The protein below binds the small molecule below.
Small molecule (SMILES): Cc1ccc(-c2cc(C(F)(F)F)nn2-c2ccc(S(N)(=O)=O)cc2)cc1

Sequence of chain 1.D:
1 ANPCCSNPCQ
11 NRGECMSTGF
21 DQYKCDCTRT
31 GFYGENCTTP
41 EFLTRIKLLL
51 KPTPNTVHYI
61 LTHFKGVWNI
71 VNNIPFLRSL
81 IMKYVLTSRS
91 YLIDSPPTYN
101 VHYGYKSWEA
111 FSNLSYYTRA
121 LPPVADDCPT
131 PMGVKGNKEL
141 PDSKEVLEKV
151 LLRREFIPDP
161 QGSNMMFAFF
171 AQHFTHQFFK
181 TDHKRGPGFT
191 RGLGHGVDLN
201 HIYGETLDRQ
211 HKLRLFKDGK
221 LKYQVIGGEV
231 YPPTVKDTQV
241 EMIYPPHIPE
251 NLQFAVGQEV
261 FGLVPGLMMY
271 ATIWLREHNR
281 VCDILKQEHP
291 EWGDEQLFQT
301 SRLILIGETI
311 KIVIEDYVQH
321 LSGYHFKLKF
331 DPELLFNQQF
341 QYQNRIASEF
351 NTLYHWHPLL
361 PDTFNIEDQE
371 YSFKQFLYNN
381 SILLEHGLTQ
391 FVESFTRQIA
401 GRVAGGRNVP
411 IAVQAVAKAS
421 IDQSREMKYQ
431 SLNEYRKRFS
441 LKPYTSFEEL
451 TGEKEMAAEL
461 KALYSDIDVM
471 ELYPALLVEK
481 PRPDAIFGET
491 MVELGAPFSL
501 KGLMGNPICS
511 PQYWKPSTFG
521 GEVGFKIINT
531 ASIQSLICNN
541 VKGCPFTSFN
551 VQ

Binding-site contacts:
Ligand atom S1 contacts residue VAL492 of chain 1.D at 3.8 Å.
Ligand atom C15 contacts residue VAL492 of chain 1.D at 3.6 Å (hydrophobic).
Ligand atom C2 contacts residue VAL318 of chain 1.D at 3.5 Å (hydrophobic).
Ligand atom F2 contacts residue VAL318 of chain 1.D at 3.8 Å.
Ligand atom C17 contacts residue TYR324 of chain 1.D at 3.4 Å (hydrophobic).
Ligand atom C14 contacts residue SER322 of chain 1.D at 3.8 Å.
Ligand atom F2 contacts residue TYR324 of chain 1.D at 3.7 Å.
Ligand atom O2 contacts residue VAL492 of chain 1.D at 3.7 Å.
Ligand atom C11 contacts residue LEU353 of chain 1.D at 3.8 Å (hydrophobic).
Ligand atom C11 contacts residue GLY495 of chain 1.D at 3.6 Å.
Ligand atom C2 contacts residue ALA496 of chain 1.D at 3.7 Å (hydrophobic).
Ligand atom C10 contacts residue ALA496 of chain 1.D at 3.6 Å (hydrophobic).
Ligand atom C14 contacts residue LEU321 of chain 1.D at 3.5 Å (hydrophobic).
Ligand atom C16 contacts residue VAL492 of chain 1.D at 3.7 Å (hydrophobic).
Ligand atom C14 contacts residue PHE487 of chain 1.D at 3.9 Å (hydrophobic).
Ligand atom N3 contacts residue LEU321 of chain 1.D at 2.8 Å (h-bond).
Ligand atom F2 contacts residue LEU328 of chain 1.D at 3.3 Å.
Ligand atom F3 contacts residue LEU500 of chain 1.D at 3.3 Å.
Ligand atom F1 contacts residue ARG89 of chain 1.D at 3.5 Å.
Ligand atom C15 contacts residue SER322 of chain 1.D at 3.7 Å.
Ligand atom N3 contacts residue SER322 of chain 1.D at 2.9 Å (h-bond).
Ligand atom C17 contacts residue VAL492 of chain 1.D at 3.6 Å (hydrophobic).
Ligand atom C11 contacts residue TRP356 of chain 1.D at 3.4 Å (hydrophobic).
Ligand atom C9 contacts residue ALA496 of chain 1.D at 3.6 Å (hydrophobic).
Ligand atom N3 contacts residue HIS58 of chain 1.D at 3.8 Å.
Ligand atom C9 contacts residue GLY495 of chain 1.D at 3.7 Å.
Ligand atom S1 contacts residue LEU321 of chain 1.D at 3.8 Å.
Ligand atom C16 contacts residue SER322 of chain 1.D at 3.6 Å.
Ligand atom C10 contacts residue VAL492 of chain 1.D at 3.8 Å (hydrophobic).
Ligand atom C15 contacts residue LEU321 of chain 1.D at 3.7 Å (hydrophobic).
Ligand atom O1 contacts residue VAL492 of chain 1.D at 3.7 Å.
Ligand atom C8 contacts residue GLY495 of chain 1.D at 3.7 Å.
Ligand atom C9 contacts residue MET491 of chain 1.D at 3.8 Å (hydrophobic).
Ligand atom O2 contacts residue ARG482 of chain 1.D at 3.3 Å (salt-bridge).
Ligand atom C12 contacts residue SER322 of chain 1.D at 3.8 Å.
Ligand atom O1 contacts residue PHE487 of chain 1.D at 3.5 Å.
Ligand atom N3 contacts residue GLN161 of chain 1.D at 3.1 Å (h-bond).
Ligand atom C1 contacts residue VAL318 of chain 1.D at 3.4 Å (hydrophobic).
Ligand atom C17 contacts residue SER322 of chain 1.D at 3.7 Å.
Ligand atom O2 contacts residue HIS58 of chain 1.D at 2.9 Å (h-bond).